A small-molecule ligand and the protein it binds are described below.
Small molecule (SMILES): CC(=O)N[C@@H]1[C@@H](O)[C@H](O)[C@@H](CO)O[C@H]1O

Binding-site contacts:
Ligand atom C5 contacts residue ASN126 of chain 1.H at 3.8 Å.
Ligand atom N2 contacts residue ASN126 of chain 1.H at 2.9 Å (h-bond).
Ligand atom C8 contacts residue LYS122 of chain 1.H at 4.1 Å.
Ligand atom C2 contacts residue ASN126 of chain 1.H at 2.5 Å.
Ligand atom C4 contacts residue ASN126 of chain 1.H at 4.3 Å.
Ligand atom C8 contacts residue GLU123 of chain 1.H at 3.3 Å.
Ligand atom C3 contacts residue ASN126 of chain 1.H at 3.9 Å.
Ligand atom C7 contacts residue ASN126 of chain 1.H at 3.8 Å.
Ligand atom O7 contacts residue ASN126 of chain 1.H at 4.3 Å.
Ligand atom C1 contacts residue ASN126 of chain 1.H at 1.5 Å.
Ligand atom O5 contacts residue ASN126 of chain 1.H at 2.4 Å (h-bond).
Ligand atom C7 contacts residue GLU123 of chain 1.H at 4.4 Å.

Sequence of chain 1.H:
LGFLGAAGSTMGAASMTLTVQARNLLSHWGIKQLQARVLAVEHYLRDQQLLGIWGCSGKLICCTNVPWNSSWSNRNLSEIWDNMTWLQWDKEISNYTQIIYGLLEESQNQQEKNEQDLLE